Binding-site contacts:
Ligand atom O7 contacts residue ASN19 of chain 1.A at 3.7 Å.
Ligand atom C5 contacts residue ASN19 of chain 1.A at 3.7 Å.
Ligand atom O5 contacts residue VAL22 of chain 1.A at 3.4 Å.
Ligand atom C7 contacts residue ASN19 of chain 1.A at 3.5 Å.
Ligand atom C4 contacts residue ASN19 of chain 1.A at 4.2 Å.
Ligand atom C5 contacts residue VAL22 of chain 1.A at 4.3 Å (hydrophobic).
Ligand atom C2 contacts residue ASN19 of chain 1.A at 2.5 Å.
Ligand atom C1 contacts residue GLU133 of chain 1.A at 4.2 Å.
Ligand atom N2 contacts residue ASN19 of chain 1.A at 2.9 Å (h-bond).
Ligand atom O7 contacts residue ARG136 of chain 1.A at 3.5 Å (salt-bridge).
Ligand atom C1 contacts residue ASN19 of chain 1.A at 1.4 Å.
Ligand atom C3 contacts residue ASN19 of chain 1.A at 3.8 Å.
Ligand atom C6 contacts residue VAL22 of chain 1.A at 4.0 Å (hydrophobic).
Ligand atom O6 contacts residue VAL22 of chain 1.A at 4.2 Å.
Ligand atom C1 contacts residue VAL22 of chain 1.A at 4.2 Å (hydrophobic).
Ligand atom O5 contacts residue ASN19 of chain 1.A at 2.4 Å (h-bond).
Ligand atom O6 contacts residue LEU129 of chain 1.A at 4.0 Å.
Ligand atom O5 contacts residue GLU133 of chain 1.A at 4.1 Å.

Sequence of chain 1.A:
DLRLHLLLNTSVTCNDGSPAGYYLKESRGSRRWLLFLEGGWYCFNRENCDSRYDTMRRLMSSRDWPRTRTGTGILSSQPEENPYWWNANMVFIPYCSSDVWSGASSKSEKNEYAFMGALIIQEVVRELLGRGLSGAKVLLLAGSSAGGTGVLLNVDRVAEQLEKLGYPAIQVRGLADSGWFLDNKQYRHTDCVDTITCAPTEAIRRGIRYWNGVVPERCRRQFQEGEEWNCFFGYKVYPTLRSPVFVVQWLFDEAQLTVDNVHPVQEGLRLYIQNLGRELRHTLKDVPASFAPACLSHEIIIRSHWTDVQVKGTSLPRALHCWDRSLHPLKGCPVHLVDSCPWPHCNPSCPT

A protein and the small-molecule ligand that binds it are described below.
Small molecule (SMILES): CC(=O)N[C@@H]1[C@@H](O)[C@H](O)[C@@H](CO)O[C@H]1O